The small molecule below binds the protein below.
Small molecule (SMILES): Nc1ncnc2cc[nH]c12

Binding-site contacts:
Ligand atom C2 contacts residue ARG63 of chain 2.A at 3.4 Å.
Ligand atom N6 contacts residue GLU100 of chain 2.A at 3.8 Å.
Ligand atom N7 contacts residue TYR101 of chain 2.A at 3.8 Å.
Ligand atom C8 contacts residue PRP1 of chain 2.D at 3.7 Å.
Ligand atom N6 contacts residue ILE23 of chain 2.A at 4.2 Å.
Ligand atom C5 contacts residue TYR101 of chain 2.A at 4.1 Å (hydrophobic).
Ligand atom N3 contacts residue PHE25 of chain 2.A at 3.6 Å.
Ligand atom C8 contacts residue MET99 of chain 2.A at 4.0 Å (hydrophobic).
Ligand atom N3 contacts residue VAL126 of chain 2.A at 4.0 Å.
Ligand atom N7 contacts residue ALA128 of chain 2.A at 3.9 Å.
Ligand atom N1 contacts residue ALA24 of chain 2.A at 4.2 Å.
Ligand atom C8 contacts residue GLU100 of chain 2.A at 3.6 Å.
Ligand atom N6 contacts residue ILE158 of chain 2.A at 3.9 Å.
Ligand atom C4 contacts residue PHE25 of chain 2.A at 4.2 Å (hydrophobic).
Ligand atom N6 contacts residue PHE25 of chain 2.A at 3.8 Å.
Ligand atom N7 contacts residue GLU100 of chain 2.A at 2.7 Å (salt-bridge).
Ligand atom C6 contacts residue PHE25 of chain 2.A at 4.1 Å (hydrophobic).
Ligand atom C9 contacts residue TYR101 of chain 2.A at 3.6 Å (hydrophobic).
Ligand atom C2 contacts residue PHE25 of chain 2.A at 3.5 Å (hydrophobic).
Ligand atom C5 contacts residue GLU100 of chain 2.A at 3.6 Å.
Ligand atom C4 contacts residue VAL126 of chain 2.A at 4.2 Å (hydrophobic).
Ligand atom C4 contacts residue TYR101 of chain 2.A at 4.0 Å (hydrophobic).
Ligand atom N3 contacts residue TYR101 of chain 2.A at 4.2 Å.
Ligand atom C6 contacts residue LYS26 of chain 2.A at 3.9 Å.
Ligand atom C4 contacts residue ARG63 of chain 2.A at 3.8 Å.
Ligand atom C2 contacts residue LYS26 of chain 2.A at 3.3 Å.
Ligand atom N1 contacts residue LYS26 of chain 2.A at 2.9 Å (salt-bridge).
Ligand atom C2 contacts residue VAL126 of chain 2.A at 4.2 Å (hydrophobic).
Ligand atom N3 contacts residue ARG63 of chain 2.A at 2.7 Å (salt-bridge).
Ligand atom C8 contacts residue ALA128 of chain 2.A at 3.9 Å (hydrophobic).
Ligand atom C6 contacts residue ILE158 of chain 2.A at 4.1 Å (hydrophobic).
Ligand atom C6 contacts residue ALA24 of chain 2.A at 4.0 Å (hydrophobic).
Ligand atom N3 contacts residue LYS26 of chain 2.A at 4.4 Å.
Ligand atom N6 contacts residue ALA24 of chain 2.A at 3.0 Å (h-bond).
Ligand atom N6 contacts residue LYS26 of chain 2.A at 3.9 Å.
Ligand atom C6 contacts residue GLU100 of chain 2.A at 4.0 Å.
Ligand atom C9 contacts residue ARG63 of chain 2.A at 4.1 Å.
Ligand atom N1 contacts residue PHE25 of chain 2.A at 3.6 Å.
Ligand atom C9 contacts residue PRP1 of chain 2.D at 3.4 Å.
Ligand atom C8 contacts residue TYR101 of chain 2.A at 3.6 Å (hydrophobic).

Sequence of chain 2.A:
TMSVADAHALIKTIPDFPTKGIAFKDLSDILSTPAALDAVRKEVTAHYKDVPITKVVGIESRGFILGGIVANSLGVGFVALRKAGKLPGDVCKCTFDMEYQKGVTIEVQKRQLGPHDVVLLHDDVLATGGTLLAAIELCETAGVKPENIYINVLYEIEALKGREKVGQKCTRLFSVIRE